Binding-site contacts:
Ligand atom CLR contacts residue VAL38 of chain 1.A at 3.4 Å.
Ligand atom C5 contacts residue ALA58 of chain 1.A at 3.6 Å (hydrophobic).
Ligand atom CAQ contacts residue VAL107 of chain 1.A at 3.5 Å (hydrophobic).
Ligand atom CBL contacts residue LEU30 of chain 1.A at 3.5 Å (hydrophobic).
Ligand atom CAY contacts residue ALA110 of chain 1.A at 3.5 Å (hydrophobic).
Ligand atom NAG contacts residue VAL38 of chain 1.A at 3.6 Å.
Ligand atom NAV contacts residue ALA110 of chain 1.A at 2.8 Å (h-bond).
Ligand atom C6 contacts residue LEU176 of chain 1.A at 3.6 Å (hydrophobic).
Ligand atom OAS contacts residue LYS60 of chain 1.A at 3.2 Å.
Ligand atom CBR contacts residue VAL105 of chain 1.A at 3.5 Å (hydrophobic).
Ligand atom N1 contacts residue ALA110 of chain 1.A at 2.9 Å (h-bond).
Ligand atom N3 contacts residue LEU30 of chain 1.A at 3.8 Å.
Ligand atom CAO contacts residue GLU77 of chain 1.A at 3.2 Å.
Ligand atom CBN contacts residue ASN114 of chain 1.A at 3.7 Å.
Ligand atom CAX contacts residue ALA110 of chain 1.A at 3.6 Å (hydrophobic).
Ligand atom CLR contacts residue VAL107 of chain 1.A at 3.6 Å.
Ligand atom C2 contacts residue ALA110 of chain 1.A at 3.6 Å (hydrophobic).
Ligand atom CLU contacts residue ASP187 of chain 1.A at 3.6 Å.
Ligand atom C6 contacts residue GLU108 of chain 1.A at 3.4 Å.
Ligand atom CBS contacts residue ASP187 of chain 1.A at 3.6 Å.
Ligand atom CAM contacts residue ASP187 of chain 1.A at 3.5 Å.
Ligand atom N1 contacts residue TYR109 of chain 1.A at 3.7 Å.
Ligand atom CAN contacts residue ASP187 of chain 1.A at 3.4 Å.
Ligand atom C6 contacts residue ALA58 of chain 1.A at 3.8 Å (hydrophobic).
Ligand atom C5 contacts residue LEU176 of chain 1.A at 3.7 Å (hydrophobic).
Ligand atom OBQ contacts residue ASN114 of chain 1.A at 2.7 Å (h-bond).
Ligand atom OBQ contacts residue GLY113 of chain 1.A at 3.3 Å.
Ligand atom CLU contacts residue ALA186 of chain 1.A at 3.1 Å.
Ligand atom OAT contacts residue ASP187 of chain 1.A at 3.0 Å (salt-bridge).
Ligand atom CBS contacts residue MET81 of chain 1.A at 3.4 Å (hydrophobic).
Ligand atom OAK contacts residue VAL38 of chain 1.A at 3.5 Å.
Ligand atom CAJ contacts residue VAL107 of chain 1.A at 3.6 Å (hydrophobic).
Ligand atom C6 contacts residue ALA110 of chain 1.A at 3.5 Å (hydrophobic).
Ligand atom CLU contacts residue LEU176 of chain 1.A at 3.8 Å.
Ligand atom CBR contacts residue LYS60 of chain 1.A at 3.7 Å.
Ligand atom CBI contacts residue LEU176 of chain 1.A at 3.8 Å (hydrophobic).
Ligand atom CAJ contacts residue ALA58 of chain 1.A at 3.6 Å (hydrophobic).
Ligand atom CLR contacts residue LYS60 of chain 1.A at 3.7 Å.
Ligand atom CLU contacts residue ILE91 of chain 1.A at 3.8 Å.
Ligand atom CBS contacts residue PHE188 of chain 1.A at 3.5 Å (hydrophobic).

Sequence of chain 1.A:
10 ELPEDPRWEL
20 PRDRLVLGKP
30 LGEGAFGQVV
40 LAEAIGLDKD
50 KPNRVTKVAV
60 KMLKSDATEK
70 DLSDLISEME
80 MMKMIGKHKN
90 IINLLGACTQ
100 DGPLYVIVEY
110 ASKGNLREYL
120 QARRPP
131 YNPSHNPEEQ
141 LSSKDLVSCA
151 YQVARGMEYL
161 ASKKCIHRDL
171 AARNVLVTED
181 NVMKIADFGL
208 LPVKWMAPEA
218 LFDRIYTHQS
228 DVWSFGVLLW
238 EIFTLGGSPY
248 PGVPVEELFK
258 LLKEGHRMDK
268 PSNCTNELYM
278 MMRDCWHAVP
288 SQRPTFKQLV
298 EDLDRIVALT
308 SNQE

This protein binds this small molecule.
Small molecule (SMILES): C=CC(=O)Nc1cccc(CN2C(=O)N(c3c(Cl)c(OC)cc(OC)c3Cl)Cc3cnc(NCCCCN(CC)CC)nc32)c1